Binding-site contacts:
Ligand atom C6 contacts residue PRO122 of chain 1.A at 4.3 Å (hydrophobic).
Ligand atom C8 contacts residue ASN118 of chain 1.A at 4.5 Å.
Ligand atom C1 contacts residue ASN118 of chain 1.A at 1.4 Å.
Ligand atom C3 contacts residue THR120 of chain 1.A at 4.2 Å.
Ligand atom O5 contacts residue ASN118 of chain 1.A at 2.4 Å (h-bond).
Ligand atom C5 contacts residue ASN118 of chain 1.A at 3.6 Å.
Ligand atom C2 contacts residue ASN118 of chain 1.A at 2.4 Å.
Ligand atom C2 contacts residue THR120 of chain 1.A at 4.4 Å.
Ligand atom C8 contacts residue LEU161 of chain 1.A at 3.7 Å (hydrophobic).
Ligand atom C8 contacts residue ILE156 of chain 1.A at 3.8 Å (hydrophobic).
Ligand atom O7 contacts residue ILE156 of chain 1.A at 4.3 Å.
Ligand atom C6 contacts residue THR120 of chain 1.A at 4.3 Å.
Ligand atom O7 contacts residue HIS220 of chain 1.A at 3.8 Å.
Ligand atom N2 contacts residue ASN118 of chain 1.A at 2.9 Å (h-bond).
Ligand atom C5 contacts residue THR120 of chain 1.A at 4.0 Å.
Ligand atom C7 contacts residue ILE156 of chain 1.A at 4.3 Å (hydrophobic).
Ligand atom C4 contacts residue ASN118 of chain 1.A at 4.2 Å.
Ligand atom C8 contacts residue SER158 of chain 1.A at 4.1 Å.
Ligand atom C1 contacts residue THR120 of chain 1.A at 3.9 Å.
Ligand atom O5 contacts residue THR120 of chain 1.A at 4.0 Å.
Ligand atom C7 contacts residue ASN118 of chain 1.A at 3.2 Å.
Ligand atom C3 contacts residue ASN118 of chain 1.A at 3.8 Å.
Ligand atom O7 contacts residue ASN118 of chain 1.A at 3.1 Å (h-bond).

A small-molecule ligand and the protein it binds are described below.
Small molecule (SMILES): CC(=O)N[C@@H]1[C@@H](O)[C@H](O)[C@@H](CO)O[C@H]1O

Sequence of chain 1.A:
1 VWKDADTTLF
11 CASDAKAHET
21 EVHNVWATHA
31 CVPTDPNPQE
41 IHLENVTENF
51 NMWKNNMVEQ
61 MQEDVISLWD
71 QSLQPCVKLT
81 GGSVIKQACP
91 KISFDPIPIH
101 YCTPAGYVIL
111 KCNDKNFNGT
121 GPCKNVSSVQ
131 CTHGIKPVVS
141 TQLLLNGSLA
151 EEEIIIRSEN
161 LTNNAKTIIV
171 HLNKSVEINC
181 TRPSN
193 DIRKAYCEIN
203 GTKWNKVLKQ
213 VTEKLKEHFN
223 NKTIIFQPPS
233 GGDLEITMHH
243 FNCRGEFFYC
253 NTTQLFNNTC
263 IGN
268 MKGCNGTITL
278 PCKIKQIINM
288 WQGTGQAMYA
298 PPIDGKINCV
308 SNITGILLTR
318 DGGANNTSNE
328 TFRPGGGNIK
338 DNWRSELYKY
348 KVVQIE